The small molecule below binds the protein below.
Small molecule (SMILES): CC(=O)N[C@@H]1[C@@H](O)[C@H](O)[C@@H](CO)O[C@H]1O

Sequence of chain 1.B:
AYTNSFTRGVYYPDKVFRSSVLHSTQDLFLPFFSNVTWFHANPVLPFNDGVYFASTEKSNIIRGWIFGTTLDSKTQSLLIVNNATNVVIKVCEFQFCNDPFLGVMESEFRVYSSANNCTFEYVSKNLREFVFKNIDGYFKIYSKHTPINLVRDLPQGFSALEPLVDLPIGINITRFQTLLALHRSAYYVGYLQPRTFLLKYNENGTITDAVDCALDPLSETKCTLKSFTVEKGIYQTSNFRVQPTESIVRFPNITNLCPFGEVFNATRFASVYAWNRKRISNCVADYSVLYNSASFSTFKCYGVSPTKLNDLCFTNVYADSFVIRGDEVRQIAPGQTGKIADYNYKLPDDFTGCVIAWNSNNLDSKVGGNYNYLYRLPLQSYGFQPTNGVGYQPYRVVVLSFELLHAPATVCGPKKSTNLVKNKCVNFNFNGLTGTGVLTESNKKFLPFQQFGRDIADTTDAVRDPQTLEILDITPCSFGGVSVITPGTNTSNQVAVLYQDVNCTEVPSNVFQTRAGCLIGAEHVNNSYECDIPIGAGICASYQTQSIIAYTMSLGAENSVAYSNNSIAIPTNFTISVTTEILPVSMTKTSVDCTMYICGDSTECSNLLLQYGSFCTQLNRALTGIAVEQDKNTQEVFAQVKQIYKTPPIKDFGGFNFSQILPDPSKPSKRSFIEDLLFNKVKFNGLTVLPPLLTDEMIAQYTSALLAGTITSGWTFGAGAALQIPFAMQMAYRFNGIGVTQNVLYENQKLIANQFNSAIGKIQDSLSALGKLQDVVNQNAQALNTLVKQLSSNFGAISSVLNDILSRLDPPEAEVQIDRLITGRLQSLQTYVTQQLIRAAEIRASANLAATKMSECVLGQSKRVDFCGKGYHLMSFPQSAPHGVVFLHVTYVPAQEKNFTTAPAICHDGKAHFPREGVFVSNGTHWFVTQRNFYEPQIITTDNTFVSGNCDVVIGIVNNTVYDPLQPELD

Binding-site contacts:
Ligand atom O6 contacts residue ASN164 of chain 1.B at 4.3 Å.
Ligand atom O5 contacts residue ASN165 of chain 1.B at 2.4 Å (h-bond).
Ligand atom C2 contacts residue ASN165 of chain 1.B at 2.5 Å.
Ligand atom O6 contacts residue ASN165 of chain 1.B at 3.8 Å.
Ligand atom C1 contacts residue GLU132 of chain 1.B at 3.6 Å.
Ligand atom C4 contacts residue ASN165 of chain 1.B at 4.3 Å.
Ligand atom C6 contacts residue ASN165 of chain 1.B at 4.4 Å.
Ligand atom C1 contacts residue ASN165 of chain 1.B at 1.4 Å.
Ligand atom C7 contacts residue ASN165 of chain 1.B at 3.9 Å.
Ligand atom C5 contacts residue ASN165 of chain 1.B at 3.7 Å.
Ligand atom O5 contacts residue GLU132 of chain 1.B at 4.0 Å.
Ligand atom N2 contacts residue ASN165 of chain 1.B at 2.9 Å (h-bond).
Ligand atom C3 contacts residue ASN165 of chain 1.B at 3.8 Å.